Sequence of chain 26.C:
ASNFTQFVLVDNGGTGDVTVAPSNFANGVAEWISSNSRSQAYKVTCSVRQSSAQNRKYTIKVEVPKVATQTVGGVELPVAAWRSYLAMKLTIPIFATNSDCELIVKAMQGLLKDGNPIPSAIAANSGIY

Sequence of chain 21.C:
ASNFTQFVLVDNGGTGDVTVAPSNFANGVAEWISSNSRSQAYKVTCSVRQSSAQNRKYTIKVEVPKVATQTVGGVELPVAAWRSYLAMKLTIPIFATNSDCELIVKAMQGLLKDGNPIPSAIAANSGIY

A protein and the small-molecule ligand that binds it are described below.
Small molecule (SMILES): Nc1ccn([C@@H]2O[C@H](CO[P](=O)(O)O[C@H]3[C@@H](O)[C@H](n4cnc5c(N)ncnc54)O[C@@H]3CO[P](=O)(O)O[C@H]3[C@@H](O)[C@H](n4cnc5c(=O)nc(N)[nH]c54)O[C@@H]3CO[P](=O)(O)O[C@H]3[C@@H](O)[C@H](n4cnc5c(N)ncnc54)O[C@@H]3CO[P](=O)(O)O[C@H]3[C@@H](O)[C@H](n4cnc5c(N)ncnc54)O[C@@H]3CO[P](=O)(O)O[C@H]3[C@@H](O)[C@H](n4ccc(=O)[nH]c4=O)O[C@@H]3CO[P](=O)(O)O[C@H]3[C@@H](O)[C@H](n4ccc(N)nc4=O)O[C@@H]3CO[P](=O)(O)O[C@H]3[C@@H](O)[C@H](n4ccc(=O)[nH]c4=O)O[C@@H]3CO[P](=O)(O)O[C@H]3[C@@H](O)[C@H](n4cnc5c(=O)nc(N)[nH]c54)O[C@@H]3CO)[C@@H](O)[C@H]2O)c(=O)n1

Binding-site contacts:
Ligand atom N9 contacts residue LYS61 of chain 26.C at 3.8 Å.
Ligand atom C5 contacts residue THR45 of chain 26.C at 3.4 Å.
Ligand atom O5' contacts residue LYS57 of chain 21.C at 2.8 Å (salt-bridge).
Ligand atom C5' contacts residue LYS57 of chain 21.C at 3.8 Å.
Ligand atom C5' contacts residue ARG49 of chain 21.C at 2.6 Å.
Ligand atom P contacts residue SER51 of chain 21.C at 3.2 Å.
Ligand atom P contacts residue LYS57 of chain 21.C at 3.1 Å.
Ligand atom OP2 contacts residue SER51 of chain 21.C at 3.3 Å (h-bond).
Ligand atom OP2 contacts residue LYS89 of chain 21.C at 3.5 Å (salt-bridge).
Ligand atom C6 contacts residue THR45 of chain 26.C at 3.4 Å.
Ligand atom N6 contacts residue CYS46 of chain 26.C at 3.6 Å (h-bond).
Ligand atom OP1 contacts residue SER52 of chain 21.C at 3.1 Å.
Ligand atom O4' contacts residue LYS61 of chain 26.C at 3.7 Å.
Ligand atom O3' contacts residue SER51 of chain 21.C at 3.3 Å (h-bond).
Ligand atom OP1 contacts residue LYS57 of chain 21.C at 2.9 Å.
Ligand atom C8 contacts residue LYS61 of chain 26.C at 3.6 Å.
Ligand atom C6 contacts residue THR59 of chain 26.C at 3.5 Å.
Ligand atom N1 contacts residue SER47 of chain 26.C at 2.7 Å (h-bond).
Ligand atom OP1 contacts residue ARG49 of chain 21.C at 2.6 Å (salt-bridge).
Ligand atom N6 contacts residue THR59 of chain 26.C at 2.7 Å (h-bond).
Ligand atom OP1 contacts residue SER51 of chain 21.C at 2.7 Å (h-bond).
Ligand atom N7 contacts residue THR45 of chain 26.C at 2.7 Å (h-bond).
Ligand atom OP1 contacts residue ASN55 of chain 21.C at 3.2 Å.
Ligand atom OP1 contacts residue ASN55 of chain 21.C at 3.0 Å (h-bond).
Ligand atom C2 contacts residue SER47 of chain 26.C at 3.2 Å.
Ligand atom OP2 contacts residue LYS57 of chain 21.C at 3.0 Å (salt-bridge).
Ligand atom N7 contacts residue LYS61 of chain 26.C at 3.4 Å.
Ligand atom N6 contacts residue THR45 of chain 26.C at 2.8 Å (h-bond).
Ligand atom O3' contacts residue ARG49 of chain 21.C at 3.6 Å (salt-bridge).
Ligand atom P contacts residue ARG49 of chain 21.C at 3.7 Å.
Ligand atom N7 contacts residue TYR85 of chain 26.C at 3.8 Å.
Ligand atom C4' contacts residue ARG49 of chain 21.C at 3.6 Å.
Ligand atom OP2 contacts residue LYS57 of chain 21.C at 3.5 Å (salt-bridge).
Ligand atom O5' contacts residue LYS89 of chain 21.C at 3.2 Å (salt-bridge).
Ligand atom OP2 contacts residue TYR85 of chain 26.C at 2.6 Å (h-bond).
Ligand atom O5' contacts residue ARG49 of chain 21.C at 3.6 Å (salt-bridge).
Ligand atom OP1 contacts residue LYS89 of chain 21.C at 3.5 Å (salt-bridge).
Ligand atom OP2 contacts residue LYS43 of chain 26.C at 2.7 Å (salt-bridge).
Ligand atom OP2 contacts residue THR91 of chain 21.C at 3.7 Å.
Ligand atom N1 contacts residue THR59 of chain 26.C at 3.4 Å.